Sequence of chain 1.B:
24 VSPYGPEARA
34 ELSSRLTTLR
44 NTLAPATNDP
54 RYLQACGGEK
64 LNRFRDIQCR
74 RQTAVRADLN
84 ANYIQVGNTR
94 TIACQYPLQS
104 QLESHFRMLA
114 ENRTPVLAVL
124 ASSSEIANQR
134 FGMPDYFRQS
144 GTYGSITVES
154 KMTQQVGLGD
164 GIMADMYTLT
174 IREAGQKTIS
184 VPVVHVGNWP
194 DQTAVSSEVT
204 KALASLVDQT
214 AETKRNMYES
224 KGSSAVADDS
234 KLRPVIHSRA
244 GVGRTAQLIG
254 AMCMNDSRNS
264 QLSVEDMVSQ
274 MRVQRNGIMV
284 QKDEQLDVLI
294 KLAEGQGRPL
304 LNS

A protein and the small-molecule ligand that binds it are described below.
Small molecule (SMILES): CC(C)C[C@H](NC(=O)[C@H](Cc1ccc(OP(=O)(O)O)cc1)NC(=O)[C@H](CCC(=O)O)NC(=O)[C@H](CC(=O)O)NC(=O)[C@H](C)N)C(N)=O

Binding-site contacts:
Ligand atom CD2 contacts residue ARG116 of chain 1.B at 4.0 Å.
Ligand atom C contacts residue LYS224 of chain 1.B at 3.9 Å.
Ligand atom O contacts residue LYS180 of chain 1.B at 3.9 Å.
Ligand atom CE1 contacts residue SER226 of chain 1.B at 3.3 Å.
Ligand atom O contacts residue THR181 of chain 1.B at 3.5 Å (h-bond).
Ligand atom P contacts residue SER226 of chain 1.B at 3.6 Å.
Ligand atom O contacts residue LYS224 of chain 1.B at 2.9 Å (salt-bridge).
Ligand atom OE1 contacts residue LYS180 of chain 1.B at 3.3 Å (salt-bridge).
Ligand atom P contacts residue LYS180 of chain 1.B at 4.1 Å.
Ligand atom CA contacts residue LYS224 of chain 1.B at 3.9 Å.
Ligand atom CB contacts residue TYR221 of chain 1.B at 3.5 Å (hydrophobic).
Ligand atom OE2 contacts residue LYS224 of chain 1.B at 4.0 Å.
Ligand atom O3P contacts residue LYS180 of chain 1.B at 3.2 Å (salt-bridge).
Ligand atom CD1 contacts residue TYR221 of chain 1.B at 3.7 Å (hydrophobic).
Ligand atom P contacts residue SER227 of chain 1.B at 3.9 Å.
Ligand atom CZ contacts residue SER226 of chain 1.B at 3.5 Å.
Ligand atom CD2 contacts residue TYR221 of chain 1.B at 4.0 Å (hydrophobic).
Ligand atom C contacts residue LYS224 of chain 1.B at 3.9 Å.
Ligand atom OH contacts residue LYS180 of chain 1.B at 3.8 Å.
Ligand atom O2P contacts residue ARG116 of chain 1.B at 3.1 Å (salt-bridge).
Ligand atom O1P contacts residue SER226 of chain 1.B at 3.6 Å.
Ligand atom CE2 contacts residue ARG116 of chain 1.B at 3.3 Å.
Ligand atom CD1 contacts residue SER183 of chain 1.B at 3.3 Å.
Ligand atom O1P contacts residue SER227 of chain 1.B at 2.9 Å (h-bond).
Ligand atom O contacts residue MET220 of chain 1.B at 3.4 Å.
Ligand atom OH contacts residue SER226 of chain 1.B at 3.3 Å.
Ligand atom O2P contacts residue SER227 of chain 1.B at 3.9 Å.
Ligand atom OD2 contacts residue THR181 of chain 1.B at 2.7 Å (h-bond).
Ligand atom O2P contacts residue SER226 of chain 1.B at 3.1 Å.
Ligand atom CZ contacts residue LYS180 of chain 1.B at 4.1 Å.
Ligand atom CD2 contacts residue THR181 of chain 1.B at 4.0 Å.
Ligand atom CD1 contacts residue THR181 of chain 1.B at 3.4 Å.
Ligand atom O contacts residue LYS224 of chain 1.B at 3.0 Å (salt-bridge).
Ligand atom N contacts residue LYS224 of chain 1.B at 3.8 Å.
Ligand atom O3P contacts residue ARG116 of chain 1.B at 2.7 Å (salt-bridge).
Ligand atom CG contacts residue THR181 of chain 1.B at 3.9 Å.
Ligand atom P contacts residue ARG116 of chain 1.B at 3.7 Å.
Ligand atom C contacts residue LYS224 of chain 1.B at 4.1 Å.
Ligand atom CE2 contacts residue LYS180 of chain 1.B at 3.7 Å.
Ligand atom CG contacts residue TYR221 of chain 1.B at 3.5 Å (hydrophobic).